Sequence of chain 15.F:
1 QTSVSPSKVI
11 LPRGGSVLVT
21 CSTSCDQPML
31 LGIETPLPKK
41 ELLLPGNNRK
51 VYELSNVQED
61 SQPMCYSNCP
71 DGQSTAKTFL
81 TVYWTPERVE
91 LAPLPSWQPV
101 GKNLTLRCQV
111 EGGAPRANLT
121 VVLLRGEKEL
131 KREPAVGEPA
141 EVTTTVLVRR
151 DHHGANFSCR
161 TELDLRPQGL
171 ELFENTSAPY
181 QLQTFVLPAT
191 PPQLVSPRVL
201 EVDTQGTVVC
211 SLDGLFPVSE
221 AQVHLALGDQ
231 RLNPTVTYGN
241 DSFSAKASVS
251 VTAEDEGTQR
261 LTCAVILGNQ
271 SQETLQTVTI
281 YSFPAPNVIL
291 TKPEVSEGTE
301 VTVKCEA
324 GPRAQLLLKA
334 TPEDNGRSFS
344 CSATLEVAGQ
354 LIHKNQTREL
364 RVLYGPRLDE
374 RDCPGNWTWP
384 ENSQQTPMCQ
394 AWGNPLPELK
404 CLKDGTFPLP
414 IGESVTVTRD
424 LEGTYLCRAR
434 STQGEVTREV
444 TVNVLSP

Binding-site contacts:
Ligand atom C8 contacts residue VAL146 of chain 15.F at 4.5 Å (hydrophobic).
Ligand atom C8 contacts residue LEU147 of chain 15.F at 3.4 Å (hydrophobic).
Ligand atom N2 contacts residue ASN103 of chain 15.F at 3.8 Å.
Ligand atom C7 contacts residue LEU147 of chain 15.F at 3.1 Å (hydrophobic).
Ligand atom O7 contacts residue LEU147 of chain 15.F at 3.0 Å.
Ligand atom O5 contacts residue ASN103 of chain 15.F at 2.6 Å (h-bond).
Ligand atom N2 contacts residue LEU147 of chain 15.F at 3.6 Å.
Ligand atom C5 contacts residue THR145 of chain 15.F at 4.0 Å.
Ligand atom N2 contacts residue THR145 of chain 15.F at 4.0 Å.
Ligand atom C2 contacts residue LEU147 of chain 15.F at 4.3 Å (hydrophobic).
Ligand atom C2 contacts residue ASN103 of chain 15.F at 3.2 Å.
Ligand atom C5 contacts residue ASN103 of chain 15.F at 4.0 Å.
Ligand atom C1 contacts residue THR145 of chain 15.F at 3.4 Å.
Ligand atom C1 contacts residue ASN103 of chain 15.F at 1.7 Å.
Ligand atom C3 contacts residue ASN103 of chain 15.F at 4.5 Å.
Ligand atom C2 contacts residue THR145 of chain 15.F at 4.1 Å.
Ligand atom C3 contacts residue THR145 of chain 15.F at 4.1 Å.
Ligand atom O5 contacts residue THR145 of chain 15.F at 4.0 Å.

This small molecule binds to this protein.
Small molecule (SMILES): CC(=O)N[C@@H]1[C@@H](O)[C@H](O)[C@@H](CO)O[C@H]1O